Binding-site contacts:
Ligand atom C1 contacts residue ASN133 of chain 1.B at 4.1 Å.
Ligand atom O7 contacts residue ASN134 of chain 1.B at 4.0 Å.
Ligand atom C3 contacts residue ASN130 of chain 1.B at 3.2 Å.
Ligand atom N2 contacts residue ASN134 of chain 1.B at 4.1 Å.
Ligand atom O3 contacts residue ASN130 of chain 1.B at 4.0 Å.
Ligand atom N2 contacts residue ASN130 of chain 1.B at 4.0 Å.
Ligand atom C1 contacts residue SER132 of chain 1.B at 4.2 Å.
Ligand atom C6 contacts residue ASN130 of chain 1.B at 2.6 Å.
Ligand atom C5 contacts residue ASN130 of chain 1.B at 2.6 Å.
Ligand atom O6 contacts residue ASN130 of chain 1.B at 3.4 Å (h-bond).
Ligand atom C4 contacts residue ASN130 of chain 1.B at 2.8 Å.
Ligand atom C2 contacts residue ASN130 of chain 1.B at 2.7 Å.
Ligand atom O5 contacts residue ASN130 of chain 1.B at 2.4 Å (h-bond).
Ligand atom O4 contacts residue ASN130 of chain 1.B at 4.1 Å.
Ligand atom O3 contacts residue SER132 of chain 1.B at 4.5 Å.
Ligand atom C2 contacts residue SER132 of chain 1.B at 4.1 Å.
Ligand atom C1 contacts residue ASN130 of chain 1.B at 1.5 Å.

This small molecule binds to this protein.
Small molecule (SMILES): CC(=O)N[C@@H]1[C@@H](O)[C@H](O)[C@@H](CO)O[C@H]1O

Sequence of chain 1.B:
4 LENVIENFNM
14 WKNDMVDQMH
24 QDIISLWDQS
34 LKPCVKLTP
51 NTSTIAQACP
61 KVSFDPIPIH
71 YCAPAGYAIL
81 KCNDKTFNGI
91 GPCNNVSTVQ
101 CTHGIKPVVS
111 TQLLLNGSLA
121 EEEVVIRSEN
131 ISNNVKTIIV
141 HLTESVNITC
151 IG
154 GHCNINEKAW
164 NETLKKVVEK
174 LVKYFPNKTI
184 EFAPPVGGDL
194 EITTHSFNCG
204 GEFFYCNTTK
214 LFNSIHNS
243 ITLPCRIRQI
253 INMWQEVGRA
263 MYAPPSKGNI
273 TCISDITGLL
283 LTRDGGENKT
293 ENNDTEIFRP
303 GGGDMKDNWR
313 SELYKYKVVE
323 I